The protein below binds the small molecule below.
Small molecule (SMILES): Nc1nc2c(ncn2[C@@H]2O[C@H](CO[P](=O)(O)O[P](=O)(O)NP(=O)(O)O)[C@@H](O)[C@H]2O)c(=O)[nH]1

Sequence of chain 1.E:
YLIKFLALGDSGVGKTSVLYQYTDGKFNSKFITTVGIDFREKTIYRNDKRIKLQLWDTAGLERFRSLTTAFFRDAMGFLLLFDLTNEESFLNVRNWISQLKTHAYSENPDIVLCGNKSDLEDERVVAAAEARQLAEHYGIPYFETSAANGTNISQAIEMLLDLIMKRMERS

Binding-site contacts:
Ligand atom O3G contacts residue LYS22 of chain 1.E at 3.1 Å.
Ligand atom O2B contacts residue GLY21 of chain 1.E at 3.5 Å (h-bond).
Ligand atom O2A contacts residue THR23 of chain 1.E at 3.5 Å (h-bond).
Ligand atom C2' contacts residue SER24 of chain 1.E at 3.5 Å.
Ligand atom O2' contacts residue SER36 of chain 1.E at 2.9 Å (h-bond).
Ligand atom O5' contacts residue GLY21 of chain 1.E at 3.4 Å.
Ligand atom C8 contacts residue GLY21 of chain 1.E at 3.5 Å.
Ligand atom O6 contacts residue LYS124 of chain 1.E at 3.5 Å.
Ligand atom O6 contacts residue ASP126 of chain 1.E at 3.5 Å (salt-bridge).
Ligand atom O1A contacts residue PHE38 of chain 1.E at 3.6 Å.
Ligand atom O1B contacts residue THR23 of chain 1.E at 2.4 Å (h-bond).
Ligand atom PA contacts residue GLY21 of chain 1.E at 3.5 Å.
Ligand atom O6 contacts residue ALA154 of chain 1.E at 2.9 Å (h-bond).
Ligand atom N3B contacts residue GLY19 of chain 1.E at 3.6 Å (h-bond).
Ligand atom O1B contacts residue LYS22 of chain 1.E at 3.4 Å.
Ligand atom N2 contacts residue ASP126 of chain 1.E at 2.8 Å (salt-bridge).
Ligand atom O3A contacts residue GLY21 of chain 1.E at 3.1 Å.
Ligand atom O3G contacts residue GLY67 of chain 1.E at 2.9 Å (h-bond).
Ligand atom O6 contacts residue ALA155 of chain 1.E at 3.6 Å (h-bond).
Ligand atom O6 contacts residue SER153 of chain 1.E at 3.4 Å (h-bond).
Ligand atom PB contacts residue MG1 of chain 1.Y at 3.2 Å.
Ligand atom N1 contacts residue ASP126 of chain 1.E at 3.0 Å (salt-bridge).
Ligand atom O3G contacts residue SER18 of chain 1.E at 3.4 Å.
Ligand atom N2 contacts residue LEU127 of chain 1.E at 3.5 Å.
Ligand atom O2B contacts residue GLY19 of chain 1.E at 3.5 Å (h-bond).
Ligand atom N7 contacts residue ASN123 of chain 1.E at 3.1 Å (h-bond).
Ligand atom O1G contacts residue THR41 of chain 1.E at 2.9 Å (h-bond).
Ligand atom O2B contacts residue LYS22 of chain 1.E at 3.2 Å.
Ligand atom C2 contacts residue ASP126 of chain 1.E at 3.5 Å.
Ligand atom O2A contacts residue GLY21 of chain 1.E at 3.3 Å.
Ligand atom O3A contacts residue LYS22 of chain 1.E at 3.6 Å (salt-bridge).
Ligand atom C8 contacts residue SER24 of chain 1.E at 3.5 Å.
Ligand atom O2A contacts residue SER24 of chain 1.E at 2.6 Å (h-bond).
Ligand atom PG contacts residue MG1 of chain 1.Y at 3.2 Å.
Ligand atom O2G contacts residue THR40 of chain 1.E at 3.5 Å.
Ligand atom N3B contacts residue MG1 of chain 1.Y at 3.3 Å.
Ligand atom O1G contacts residue MG1 of chain 1.Y at 2.1 Å.
Ligand atom O1B contacts residue MG1 of chain 1.Y at 2.0 Å.
Ligand atom O2B contacts residue ASP17 of chain 1.E at 3.3 Å (salt-bridge).
Ligand atom O2G contacts residue SER18 of chain 1.E at 2.7 Å (h-bond).